Sequence of chain 1.B:
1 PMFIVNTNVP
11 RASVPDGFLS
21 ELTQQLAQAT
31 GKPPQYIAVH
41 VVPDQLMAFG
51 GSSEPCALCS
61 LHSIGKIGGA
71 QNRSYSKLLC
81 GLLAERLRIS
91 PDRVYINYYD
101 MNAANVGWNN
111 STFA

Sequence of chain 1.A:
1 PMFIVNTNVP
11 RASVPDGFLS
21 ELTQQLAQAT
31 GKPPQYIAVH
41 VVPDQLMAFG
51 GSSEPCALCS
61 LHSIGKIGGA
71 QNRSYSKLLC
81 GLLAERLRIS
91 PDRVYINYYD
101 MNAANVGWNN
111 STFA

Binding-site contacts:
Ligand atom S01 contacts residue LYS32 of chain 1.B at 3.6 Å.
Ligand atom C10 contacts residue ILE64 of chain 1.B at 3.6 Å (hydrophobic).
Ligand atom N03 contacts residue PRO1 of chain 1.B at 2.4 Å (h-bond).
Ligand atom C05 contacts residue MET2 of chain 1.B at 4.4 Å (hydrophobic).
Ligand atom C08 contacts residue VAL106 of chain 1.B at 3.6 Å (hydrophobic).
Ligand atom C08 contacts residue ASN97 of chain 1.A at 3.1 Å.
Ligand atom C07 contacts residue MET2 of chain 1.B at 3.5 Å (hydrophobic).
Ligand atom C06 contacts residue MET2 of chain 1.B at 4.0 Å (hydrophobic).
Ligand atom C09 contacts residue VAL106 of chain 1.B at 3.8 Å (hydrophobic).
Ligand atom N03 contacts residue TYR36 of chain 1.B at 4.1 Å.
Ligand atom C06 contacts residue VAL106 of chain 1.B at 4.0 Å (hydrophobic).
Ligand atom S01 contacts residue PRO1 of chain 1.B at 2.6 Å (h-bond).
Ligand atom C02 contacts residue ILE37 of chain 1.B at 4.5 Å (hydrophobic).
Ligand atom C09 contacts residue SER63 of chain 1.B at 3.8 Å.
Ligand atom C02 contacts residue PRO1 of chain 1.B at 1.3 Å (hydrophobic).
Ligand atom C09 contacts residue HIS62 of chain 1.B at 3.8 Å.
Ligand atom C08 contacts residue MET2 of chain 1.B at 4.0 Å (hydrophobic).
Ligand atom C06 contacts residue TYR95 of chain 1.A at 3.6 Å (hydrophobic).
Ligand atom C08 contacts residue MET101 of chain 1.B at 4.1 Å (hydrophobic).
Ligand atom C04 contacts residue TYR36 of chain 1.B at 4.1 Å (hydrophobic).
Ligand atom C07 contacts residue ASN97 of chain 1.A at 3.7 Å.
Ligand atom C02 contacts residue TYR36 of chain 1.B at 4.1 Å (hydrophobic).
Ligand atom C04 contacts residue PRO1 of chain 1.B at 3.7 Å (hydrophobic).
Ligand atom C02 contacts residue MET2 of chain 1.B at 4.1 Å (hydrophobic).
Ligand atom N03 contacts residue HIS62 of chain 1.B at 4.1 Å.
Ligand atom C09 contacts residue ILE64 of chain 1.B at 3.9 Å (hydrophobic).
Ligand atom C09 contacts residue ASN97 of chain 1.A at 4.2 Å.
Ligand atom C08 contacts residue HIS62 of chain 1.B at 3.8 Å.
Ligand atom S01 contacts residue TYR36 of chain 1.B at 3.7 Å.
Ligand atom C09 contacts residue MET101 of chain 1.B at 3.9 Å (hydrophobic).
Ligand atom C05 contacts residue TYR95 of chain 1.A at 4.5 Å (hydrophobic).
Ligand atom C04 contacts residue TYR95 of chain 1.A at 4.0 Å (hydrophobic).
Ligand atom C10 contacts residue HIS62 of chain 1.B at 3.8 Å.
Ligand atom C07 contacts residue TYR95 of chain 1.A at 4.0 Å (hydrophobic).
Ligand atom C07 contacts residue VAL106 of chain 1.B at 3.5 Å (hydrophobic).
Ligand atom N03 contacts residue MET2 of chain 1.B at 3.5 Å (h-bond).
Ligand atom C10 contacts residue SER63 of chain 1.B at 3.7 Å.
Ligand atom C05 contacts residue PRO1 of chain 1.B at 4.5 Å (hydrophobic).
Ligand atom C05 contacts residue HIS62 of chain 1.B at 4.4 Å.

The protein below binds the small molecule below.
Small molecule (SMILES): S=CNCc1ccccc1